Sequence of chain 45.B:
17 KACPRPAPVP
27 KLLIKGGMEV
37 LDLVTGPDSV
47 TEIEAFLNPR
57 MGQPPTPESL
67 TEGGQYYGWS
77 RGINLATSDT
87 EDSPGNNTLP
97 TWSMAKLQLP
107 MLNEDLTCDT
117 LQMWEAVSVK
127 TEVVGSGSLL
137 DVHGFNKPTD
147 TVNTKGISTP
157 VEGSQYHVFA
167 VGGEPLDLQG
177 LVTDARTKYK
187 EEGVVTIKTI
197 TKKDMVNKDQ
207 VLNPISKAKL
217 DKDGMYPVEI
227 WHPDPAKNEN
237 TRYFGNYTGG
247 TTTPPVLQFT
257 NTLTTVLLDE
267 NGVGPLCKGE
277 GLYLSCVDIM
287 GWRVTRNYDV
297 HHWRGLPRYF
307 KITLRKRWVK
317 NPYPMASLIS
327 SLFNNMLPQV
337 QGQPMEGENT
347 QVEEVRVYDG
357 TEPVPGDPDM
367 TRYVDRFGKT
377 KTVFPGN

Sequence of chain 45.A:
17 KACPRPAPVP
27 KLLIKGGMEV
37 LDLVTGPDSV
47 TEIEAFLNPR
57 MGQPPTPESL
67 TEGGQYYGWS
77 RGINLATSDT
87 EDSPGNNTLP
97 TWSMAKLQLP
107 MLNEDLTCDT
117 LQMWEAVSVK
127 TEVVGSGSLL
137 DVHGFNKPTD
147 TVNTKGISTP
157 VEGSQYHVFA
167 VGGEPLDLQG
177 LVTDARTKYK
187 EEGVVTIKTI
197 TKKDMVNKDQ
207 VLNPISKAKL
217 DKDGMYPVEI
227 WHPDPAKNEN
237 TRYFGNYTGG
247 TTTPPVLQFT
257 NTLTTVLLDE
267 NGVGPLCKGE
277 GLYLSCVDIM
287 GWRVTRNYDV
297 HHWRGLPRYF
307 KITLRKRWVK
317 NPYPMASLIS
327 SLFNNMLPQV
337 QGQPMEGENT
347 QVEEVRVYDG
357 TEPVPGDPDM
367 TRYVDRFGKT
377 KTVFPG

A protein and the small-molecule ligand that binds it are described below.
Small molecule (SMILES): CC(=O)N[C@@H]1[C@@H](O[C@@H]2O[C@H](CO)[C@H](O)[C@H](O[C@]3(C(=O)O)C[C@H](O)[C@@H](NC(C)=O)[C@H]([C@H](O)[C@H](O)CO)O3)[C@H]2O)[C@H](O)[C@@H](CO[C@]2(C(=O)O)C[C@H](O)[C@@H](NC(C)=O)[C@H]([C@H](O)[C@H](O)CO)O2)O[C@H]1O

Binding-site contacts:
Ligand atom C4 contacts residue ASN93 of chain 45.A at 4.2 Å.
Ligand atom O1A contacts residue HIS298 of chain 45.A at 3.9 Å.
Ligand atom C1 contacts residue GLY78 of chain 45.A at 3.7 Å.
Ligand atom O4 contacts residue GLY78 of chain 45.A at 3.1 Å.
Ligand atom O8 contacts residue TYR72 of chain 45.A at 4.3 Å.
Ligand atom O4 contacts residue VAL296 of chain 45.A at 3.9 Å.
Ligand atom O6 contacts residue ASN93 of chain 45.A at 3.0 Å (h-bond).
Ligand atom O1A contacts residue LYS186 of chain 45.A at 2.8 Å (salt-bridge).
Ligand atom C3 contacts residue VAL296 of chain 45.A at 3.7 Å (hydrophobic).
Ligand atom C4 contacts residue GLY78 of chain 45.A at 3.4 Å.
Ligand atom C6 contacts residue TYR72 of chain 45.A at 4.0 Å (hydrophobic).
Ligand atom C4 contacts residue HIS298 of chain 45.A at 3.2 Å.
Ligand atom C1 contacts residue ARG77 of chain 45.A at 3.6 Å.
Ligand atom O1A contacts residue TYR72 of chain 45.A at 3.5 Å.
Ligand atom C1 contacts residue TYR72 of chain 45.A at 4.1 Å (hydrophobic).
Ligand atom O4 contacts residue HIS298 of chain 45.A at 2.7 Å (h-bond).
Ligand atom C3 contacts residue HIS298 of chain 45.A at 3.6 Å.
Ligand atom O1B contacts residue ARG77 of chain 45.A at 2.9 Å (salt-bridge).
Ligand atom C3 contacts residue GLY78 of chain 45.A at 4.0 Å.
Ligand atom O1B contacts residue TYR72 of chain 45.A at 4.1 Å.
Ligand atom O1B contacts residue SER89 of chain 45.A at 3.1 Å (h-bond).
Ligand atom O4 contacts residue THR291 of chain 45.A at 3.5 Å.
Ligand atom O4 contacts residue ILE79 of chain 45.A at 4.0 Å.
Ligand atom C1 contacts residue LYS186 of chain 45.A at 3.9 Å.
Ligand atom C4 contacts residue TYR72 of chain 45.A at 3.8 Å (hydrophobic).
Ligand atom O3 contacts residue GLY78 of chain 45.A at 3.3 Å.
Ligand atom O4 contacts residue ASN80 of chain 45.A at 4.3 Å.
Ligand atom C5 contacts residue ASN93 of chain 45.A at 3.6 Å.
Ligand atom O10 contacts residue THR291 of chain 45.A at 4.3 Å.
Ligand atom C6 contacts residue ASN93 of chain 45.A at 3.0 Å.
Ligand atom C1 contacts residue SER89 of chain 45.A at 3.5 Å.
Ligand atom O1A contacts residue ARG77 of chain 45.A at 3.2 Å (salt-bridge).
Ligand atom O1A contacts residue SER89 of chain 45.A at 3.1 Å (h-bond).
Ligand atom N5 contacts residue TYR72 of chain 45.A at 3.4 Å (h-bond).
Ligand atom C5 contacts residue TYR72 of chain 45.A at 3.9 Å (hydrophobic).
Ligand atom O1A contacts residue GLY78 of chain 45.A at 3.2 Å (h-bond).
Ligand atom C11 contacts residue ASP85 of chain 45.B at 4.0 Å.
Ligand atom C3 contacts residue GLY78 of chain 45.A at 3.6 Å.
Ligand atom C2 contacts residue GLY78 of chain 45.A at 3.9 Å.
Ligand atom O8 contacts residue ARG77 of chain 45.A at 3.2 Å (salt-bridge).